Binding-site contacts:
Ligand atom C20 contacts residue THR61 of chain 1.A at 3.6 Å.
Ligand atom C53 contacts residue ALA173 of chain 1.A at 3.7 Å (hydrophobic).
Ligand atom C25 contacts residue GLU60 of chain 1.A at 3.3 Å.
Ligand atom C31 contacts residue ALA173 of chain 1.A at 4.4 Å (hydrophobic).
Ligand atom O65 contacts residue HIS172 of chain 1.A at 3.7 Å.
Ligand atom O28 contacts residue GLU60 of chain 1.A at 4.3 Å.
Ligand atom N30 contacts residue LYS57 of chain 1.A at 3.6 Å (salt-bridge).
Ligand atom S49 contacts residue ALA129 of chain 1.A at 4.5 Å.
Ligand atom C34 contacts residue HIS172 of chain 1.A at 3.4 Å.
Ligand atom S49 contacts residue HIS172 of chain 1.A at 4.5 Å.
Ligand atom C51 contacts residue HIS172 of chain 1.A at 4.3 Å.
Ligand atom C24 contacts residue LYS57 of chain 1.A at 4.1 Å.
Ligand atom C16 contacts residue THR61 of chain 1.A at 4.5 Å.
Ligand atom O67 contacts residue ILE130 of chain 1.A at 3.7 Å.
Ligand atom C32 contacts residue ALA129 of chain 1.A at 4.1 Å (hydrophobic).
Ligand atom O67 contacts residue ALA173 of chain 1.A at 4.0 Å.
Ligand atom N33 contacts residue ALA173 of chain 1.A at 4.1 Å.
Ligand atom C53 contacts residue HIS172 of chain 1.A at 4.2 Å.
Ligand atom C18 contacts residue GLU60 of chain 1.A at 4.4 Å.
Ligand atom C24 contacts residue GLU60 of chain 1.A at 3.8 Å.
Ligand atom C19 contacts residue GLU60 of chain 1.A at 4.2 Å.
Ligand atom C52 contacts residue ILE130 of chain 1.A at 3.8 Å (hydrophobic).
Ligand atom O67 contacts residue ALA129 of chain 1.A at 4.0 Å.
Ligand atom C53 contacts residue GLN167 of chain 1.A at 3.5 Å.
Ligand atom O38 contacts residue ALA129 of chain 1.A at 3.5 Å (h-bond).
Ligand atom C50 contacts residue ALA173 of chain 1.A at 4.3 Å (hydrophobic).
Ligand atom N30 contacts residue ALA173 of chain 1.A at 4.2 Å.
Ligand atom O65 contacts residue ALA173 of chain 1.A at 4.4 Å.
Ligand atom C27 contacts residue LYS57 of chain 1.A at 3.8 Å.
Ligand atom C19 contacts residue THR61 of chain 1.A at 4.1 Å.
Ligand atom O67 contacts residue LYS57 of chain 1.A at 4.1 Å.
Ligand atom C34 contacts residue ALA173 of chain 1.A at 3.6 Å (hydrophobic).
Ligand atom C25 contacts residue LYS57 of chain 1.A at 2.7 Å.
Ligand atom S49 contacts residue ALA173 of chain 1.A at 3.6 Å.
Ligand atom C14 contacts residue LYS57 of chain 1.A at 4.2 Å.
Ligand atom S49 contacts residue ILE130 of chain 1.A at 3.8 Å.
Ligand atom N33 contacts residue HIS172 of chain 1.A at 3.2 Å (h-bond).
Ligand atom C26 contacts residue LYS57 of chain 1.A at 3.1 Å.
Ligand atom C19 contacts residue LYS57 of chain 1.A at 4.4 Å.

This protein binds this small molecule.
Small molecule (SMILES): CC1(C)S[C@H]([C@H](NC(=O)CCC(=O)C23[C]4[C]5[C]6[C]2[Ru]56432789[C]3[C]2[C]7[C]8[C]39)C(=O)O)N[C@H]1C(=O)O

Sequence of chain 1.A:
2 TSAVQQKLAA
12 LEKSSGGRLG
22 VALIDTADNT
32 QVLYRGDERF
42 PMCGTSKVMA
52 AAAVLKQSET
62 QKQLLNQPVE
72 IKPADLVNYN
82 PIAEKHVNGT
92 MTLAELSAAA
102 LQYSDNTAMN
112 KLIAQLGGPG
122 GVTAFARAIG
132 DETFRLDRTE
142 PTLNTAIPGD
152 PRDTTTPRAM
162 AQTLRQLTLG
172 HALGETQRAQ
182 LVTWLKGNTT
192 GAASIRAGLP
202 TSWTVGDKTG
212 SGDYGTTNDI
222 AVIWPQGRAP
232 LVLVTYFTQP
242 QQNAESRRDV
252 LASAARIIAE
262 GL